A protein and the small-molecule ligand that binds it are described below.
Small molecule (SMILES): CC(=O)N[C@@H](CC(C)C)C(=O)N[C@@H](C)C(=O)N[C@@H](CC(=O)O)[C@@H](O)[C@H](C)CO

Sequence of chain 1.I:
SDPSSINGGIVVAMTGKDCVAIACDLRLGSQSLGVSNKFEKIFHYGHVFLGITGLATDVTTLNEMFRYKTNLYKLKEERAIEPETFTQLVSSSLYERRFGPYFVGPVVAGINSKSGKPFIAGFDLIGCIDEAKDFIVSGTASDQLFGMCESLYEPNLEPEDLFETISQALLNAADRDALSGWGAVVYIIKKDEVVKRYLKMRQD

Binding-site contacts:
Ligand atom O contacts residue GLN22 of chain 1.H at 3.8 Å.
Ligand atom O contacts residue THR21 of chain 1.H at 3.5 Å (h-bond).
Ligand atom C contacts residue ASP125 of chain 1.I at 3.8 Å.
Ligand atom C2 contacts residue GLY168 of chain 1.H at 3.7 Å.
Ligand atom C2 contacts residue THR1 of chain 1.H at 1.5 Å.
Ligand atom OD2 contacts residue ALA49 of chain 1.H at 2.9 Å.
Ligand atom CG contacts residue MG1 of chain 1.RA at 3.0 Å.
Ligand atom O contacts residue THR21 of chain 1.H at 3.1 Å (h-bond).
Ligand atom OD1 contacts residue LYS33 of chain 1.H at 3.1 Å.
Ligand atom N contacts residue THR21 of chain 1.H at 3.1 Å (h-bond).
Ligand atom CH3 contacts residue ASP125 of chain 1.I at 3.6 Å.
Ligand atom CG contacts residue ASP125 of chain 1.I at 3.8 Å.
Ligand atom CD2 contacts residue GLN22 of chain 1.H at 3.5 Å.
Ligand atom C3 contacts residue THR1 of chain 1.H at 2.5 Å.
Ligand atom C1 contacts residue THR1 of chain 1.H at 2.5 Å.
Ligand atom O contacts residue GLY47 of chain 1.H at 3.0 Å (h-bond).
Ligand atom OD1 contacts residue MG1 of chain 1.RA at 2.3 Å.
Ligand atom C contacts residue GLY47 of chain 1.H at 3.7 Å.
Ligand atom O contacts residue ALA46 of chain 1.H at 3.8 Å.
Ligand atom N contacts residue ASP125 of chain 1.I at 3.0 Å (salt-bridge).
Ligand atom CA contacts residue GLY47 of chain 1.H at 3.4 Å.
Ligand atom O contacts residue MES1 of chain 1.JA at 2.9 Å (h-bond).
Ligand atom O contacts residue SER20 of chain 1.H at 3.1 Å (h-bond).
Ligand atom CA contacts residue THR21 of chain 1.H at 3.8 Å.
Ligand atom C3 contacts residue ARG19 of chain 1.H at 3.5 Å.
Ligand atom CD2 contacts residue ALA27 of chain 1.H at 3.8 Å (hydrophobic).
Ligand atom C contacts residue THR1 of chain 1.H at 1.4 Å.
Ligand atom O contacts residue THR1 of chain 1.H at 2.3 Å (h-bond).
Ligand atom N contacts residue THR1 of chain 1.H at 3.6 Å.
Ligand atom OD2 contacts residue MG1 of chain 1.RA at 3.0 Å.
Ligand atom CB contacts residue THR1 of chain 1.H at 2.5 Å.
Ligand atom O contacts residue THR48 of chain 1.H at 3.8 Å.
Ligand atom OD1 contacts residue CYS31 of chain 1.H at 3.3 Å (h-bond).
Ligand atom O contacts residue THR1 of chain 1.H at 3.6 Å.
Ligand atom O contacts residue ALA49 of chain 1.H at 2.9 Å (h-bond).
Ligand atom CA contacts residue THR1 of chain 1.H at 2.4 Å.
Ligand atom OD2 contacts residue SER20 of chain 1.H at 3.6 Å.
Ligand atom C1 contacts residue MES1 of chain 1.JA at 3.5 Å.
Ligand atom C3 contacts residue GLY168 of chain 1.H at 3.1 Å.
Ligand atom N contacts residue GLY47 of chain 1.H at 2.9 Å (h-bond).

Sequence of chain 1.H:
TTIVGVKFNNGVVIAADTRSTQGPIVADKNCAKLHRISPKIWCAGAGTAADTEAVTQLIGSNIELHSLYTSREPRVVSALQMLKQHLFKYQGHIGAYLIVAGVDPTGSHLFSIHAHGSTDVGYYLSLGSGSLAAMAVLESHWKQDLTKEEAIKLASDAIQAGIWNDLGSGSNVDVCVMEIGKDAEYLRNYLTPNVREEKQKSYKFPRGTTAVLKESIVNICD